This protein binds this small molecule.
Small molecule (SMILES): Cc1cc(F)cc(C)c1Oc1ccc(C(C)(C)O)cc1-c1cn(C)c(=O)c2cc(-c3cnc(C4CCCC4)[nH]3)oc12

Sequence of chain 1.D:
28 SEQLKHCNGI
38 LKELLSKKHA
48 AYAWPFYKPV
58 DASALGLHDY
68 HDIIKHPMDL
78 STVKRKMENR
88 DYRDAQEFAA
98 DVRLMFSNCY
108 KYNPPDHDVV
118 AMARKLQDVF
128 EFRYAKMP

Binding-site contacts:
Ligand atom NBC contacts residue LEU64 of chain 1.D at 3.8 Å.
Ligand atom CBF contacts residue HIS114 of chain 1.D at 3.7 Å.
Ligand atom CBA contacts residue PRO52 of chain 1.D at 3.7 Å (hydrophobic).
Ligand atom CBG contacts residue ASN110 of chain 1.D at 3.7 Å.
Ligand atom CBH contacts residue PRO111 of chain 1.D at 3.7 Å (hydrophobic).
Ligand atom CBO contacts residue ASP58 of chain 1.D at 3.6 Å.
Ligand atom CAT contacts residue HIS114 of chain 1.D at 3.6 Å.
Ligand atom CAE contacts residue VAL57 of chain 1.D at 3.6 Å (hydrophobic).
Ligand atom OBK contacts residue CYS106 of chain 1.D at 3.7 Å.
Ligand atom CBL contacts residue VAL57 of chain 1.D at 3.6 Å (hydrophobic).
Ligand atom CAE contacts residue PRO52 of chain 1.D at 3.6 Å (hydrophobic).
Ligand atom NBE contacts residue HIS114 of chain 1.D at 3.6 Å.
Ligand atom OBN contacts residue VAL57 of chain 1.D at 3.8 Å.
Ligand atom CAK contacts residue ASN110 of chain 1.D at 3.7 Å.
Ligand atom CBL contacts residue PHE53 of chain 1.D at 3.5 Å (hydrophobic).
Ligand atom CBL contacts residue PRO52 of chain 1.D at 3.7 Å (hydrophobic).
Ligand atom CBA contacts residue MET119 of chain 1.D at 3.9 Å (hydrophobic).
Ligand atom OBK contacts residue ASN110 of chain 1.D at 3.2 Å (h-bond).
Ligand atom OBN contacts residue ASP58 of chain 1.D at 3.3 Å (salt-bridge).
Ligand atom CBD contacts residue HIS114 of chain 1.D at 3.6 Å.
Ligand atom CAI contacts residue ASN110 of chain 1.D at 3.2 Å.
Ligand atom CBO contacts residue LEU62 of chain 1.D at 3.8 Å (hydrophobic).
Ligand atom CAE contacts residue VAL116 of chain 1.D at 3.8 Å (hydrophobic).
Ligand atom CAU contacts residue HIS114 of chain 1.D at 3.7 Å.
Ligand atom CBA contacts residue VAL116 of chain 1.D at 3.8 Å (hydrophobic).
Ligand atom NAD contacts residue VAL116 of chain 1.D at 3.6 Å.
Ligand atom CAO contacts residue TRP51 of chain 1.D at 3.7 Å (hydrophobic).
Ligand atom CBG contacts residue PRO111 of chain 1.D at 3.5 Å (hydrophobic).
Ligand atom OAG contacts residue LEU62 of chain 1.D at 3.7 Å.
Ligand atom CAN contacts residue TRP51 of chain 1.D at 3.7 Å (hydrophobic).
Ligand atom FAY contacts residue PEG1 of chain 1.P at 3.8 Å.
Ligand atom NAD contacts residue VAL57 of chain 1.D at 3.4 Å.
Ligand atom CBB contacts residue LEU64 of chain 1.D at 3.8 Å (hydrophobic).
Ligand atom CAC contacts residue VAL116 of chain 1.D at 3.8 Å (hydrophobic).
Ligand atom OBN contacts residue PRO56 of chain 1.D at 3.6 Å.
Ligand atom CAS contacts residue HIS114 of chain 1.D at 3.9 Å.
Ligand atom NBE contacts residue ASN110 of chain 1.D at 2.9 Å (h-bond).
Ligand atom CAH contacts residue ASN110 of chain 1.D at 3.8 Å.
Ligand atom CAL contacts residue LEU62 of chain 1.D at 3.8 Å (hydrophobic).
Ligand atom CAU contacts residue PEG1 of chain 1.P at 3.7 Å.